Binding-site contacts:
Ligand atom C4 contacts residue GLU235 of chain 1.A at 3.7 Å.
Ligand atom C3 contacts residue ARG313 of chain 1.A at 3.8 Å.
Ligand atom O6 contacts residue GLU235 of chain 1.A at 3.5 Å.
Ligand atom C6 contacts residue HIS71 of chain 1.A at 4.0 Å.
Ligand atom C4 contacts residue ARG313 of chain 1.A at 3.5 Å.
Ligand atom C8 contacts residue TYR236 of chain 1.A at 3.7 Å (hydrophobic).
Ligand atom O4 contacts residue GLU235 of chain 1.A at 3.4 Å (salt-bridge).
Ligand atom C5 contacts residue ASN597 of chain 2.A at 3.6 Å.
Ligand atom O5 contacts residue HIS71 of chain 1.A at 3.5 Å.
Ligand atom O7 contacts residue GLN699 of chain 2.A at 3.4 Å.
Ligand atom C7 contacts residue SER593 of chain 2.A at 3.8 Å.
Ligand atom C8 contacts residue ALA594 of chain 2.A at 3.7 Å (hydrophobic).
Ligand atom C7 contacts residue ASN597 of chain 2.A at 3.8 Å.
Ligand atom C1 contacts residue SER593 of chain 2.A at 3.6 Å.
Ligand atom C3 contacts residue ASN597 of chain 2.A at 3.8 Å.
Ligand atom C1 contacts residue GLU235 of chain 1.A at 3.8 Å.
Ligand atom C5 contacts residue GLU235 of chain 1.A at 3.6 Å.
Ligand atom C8 contacts residue SER590 of chain 2.A at 3.5 Å.
Ligand atom C2 contacts residue GLU235 of chain 1.A at 3.1 Å.
Ligand atom C7 contacts residue GLN699 of chain 2.A at 3.4 Å.
Ligand atom C2 contacts residue ARG313 of chain 1.A at 3.8 Å.
Ligand atom O4 contacts residue ARG313 of chain 1.A at 4.0 Å.
Ligand atom C1 contacts residue GLN699 of chain 2.A at 3.9 Å.
Ligand atom C3 contacts residue ARG313 of chain 1.A at 3.7 Å.
Ligand atom C1 contacts residue ASN597 of chain 2.A at 1.4 Å.
Ligand atom O3 contacts residue GLU235 of chain 1.A at 3.5 Å (salt-bridge).
Ligand atom O4 contacts residue GLU235 of chain 1.A at 3.2 Å (salt-bridge).
Ligand atom O2 contacts residue ARG313 of chain 1.A at 3.3 Å (salt-bridge).
Ligand atom C2 contacts residue ASN597 of chain 2.A at 2.5 Å.
Ligand atom N2 contacts residue GLN699 of chain 2.A at 3.6 Å (h-bond).
Ligand atom C8 contacts residue SER593 of chain 2.A at 3.9 Å.
Ligand atom N2 contacts residue ASN597 of chain 2.A at 2.9 Å (h-bond).
Ligand atom N2 contacts residue SER593 of chain 2.A at 2.9 Å (h-bond).
Ligand atom O3 contacts residue ARG313 of chain 1.A at 3.0 Å (salt-bridge).
Ligand atom O5 contacts residue ASN597 of chain 2.A at 2.3 Å (h-bond).
Ligand atom O2 contacts residue GLU235 of chain 1.A at 2.2 Å (salt-bridge).
Ligand atom C3 contacts residue GLU235 of chain 1.A at 3.6 Å.
Ligand atom O2 contacts residue HIS71 of chain 1.A at 3.0 Å (h-bond).
Ligand atom C2 contacts residue SER593 of chain 2.A at 3.7 Å.
Ligand atom C2 contacts residue GLN699 of chain 2.A at 3.8 Å.

A protein and the small-molecule ligand that binds it are described below.
Small molecule (SMILES): CC(=O)N[C@H]1[C@H](O[C@H]2[C@H](O)[C@@H](NC(C)=O)CO[C@@H]2CO)O[C@H](CO)[C@@H](O[C@@H]2O[C@H](CO)[C@@H](O)[C@H](O[C@H]3O[C@H](CO)[C@@H](O)[C@H](O)[C@@H]3O)[C@@H]2O)[C@@H]1O

Sequence of chain 2.A:
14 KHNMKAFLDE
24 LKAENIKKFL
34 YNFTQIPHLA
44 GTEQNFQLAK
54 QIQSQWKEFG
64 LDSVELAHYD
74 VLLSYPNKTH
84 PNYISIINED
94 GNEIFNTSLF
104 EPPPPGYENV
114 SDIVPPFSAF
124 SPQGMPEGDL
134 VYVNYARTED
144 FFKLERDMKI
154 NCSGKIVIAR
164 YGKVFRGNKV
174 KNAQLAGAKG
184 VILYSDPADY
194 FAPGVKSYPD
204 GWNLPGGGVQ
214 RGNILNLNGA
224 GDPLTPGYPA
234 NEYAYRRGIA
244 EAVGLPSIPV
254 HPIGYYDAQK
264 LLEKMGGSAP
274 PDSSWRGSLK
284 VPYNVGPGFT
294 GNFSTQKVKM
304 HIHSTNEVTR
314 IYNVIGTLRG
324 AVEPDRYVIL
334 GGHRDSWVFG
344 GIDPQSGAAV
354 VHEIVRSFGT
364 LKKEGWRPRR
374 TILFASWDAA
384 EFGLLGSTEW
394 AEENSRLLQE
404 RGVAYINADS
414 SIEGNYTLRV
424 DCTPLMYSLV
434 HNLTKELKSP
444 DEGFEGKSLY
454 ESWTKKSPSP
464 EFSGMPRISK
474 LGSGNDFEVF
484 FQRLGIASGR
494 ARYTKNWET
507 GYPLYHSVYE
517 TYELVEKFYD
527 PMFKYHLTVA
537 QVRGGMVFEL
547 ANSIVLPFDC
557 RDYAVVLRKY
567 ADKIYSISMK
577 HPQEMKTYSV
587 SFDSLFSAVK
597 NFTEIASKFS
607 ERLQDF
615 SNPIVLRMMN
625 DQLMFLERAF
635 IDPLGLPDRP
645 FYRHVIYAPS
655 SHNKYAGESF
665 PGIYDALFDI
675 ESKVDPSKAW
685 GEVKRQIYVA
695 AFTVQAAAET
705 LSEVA

Sequence of chain 1.A:
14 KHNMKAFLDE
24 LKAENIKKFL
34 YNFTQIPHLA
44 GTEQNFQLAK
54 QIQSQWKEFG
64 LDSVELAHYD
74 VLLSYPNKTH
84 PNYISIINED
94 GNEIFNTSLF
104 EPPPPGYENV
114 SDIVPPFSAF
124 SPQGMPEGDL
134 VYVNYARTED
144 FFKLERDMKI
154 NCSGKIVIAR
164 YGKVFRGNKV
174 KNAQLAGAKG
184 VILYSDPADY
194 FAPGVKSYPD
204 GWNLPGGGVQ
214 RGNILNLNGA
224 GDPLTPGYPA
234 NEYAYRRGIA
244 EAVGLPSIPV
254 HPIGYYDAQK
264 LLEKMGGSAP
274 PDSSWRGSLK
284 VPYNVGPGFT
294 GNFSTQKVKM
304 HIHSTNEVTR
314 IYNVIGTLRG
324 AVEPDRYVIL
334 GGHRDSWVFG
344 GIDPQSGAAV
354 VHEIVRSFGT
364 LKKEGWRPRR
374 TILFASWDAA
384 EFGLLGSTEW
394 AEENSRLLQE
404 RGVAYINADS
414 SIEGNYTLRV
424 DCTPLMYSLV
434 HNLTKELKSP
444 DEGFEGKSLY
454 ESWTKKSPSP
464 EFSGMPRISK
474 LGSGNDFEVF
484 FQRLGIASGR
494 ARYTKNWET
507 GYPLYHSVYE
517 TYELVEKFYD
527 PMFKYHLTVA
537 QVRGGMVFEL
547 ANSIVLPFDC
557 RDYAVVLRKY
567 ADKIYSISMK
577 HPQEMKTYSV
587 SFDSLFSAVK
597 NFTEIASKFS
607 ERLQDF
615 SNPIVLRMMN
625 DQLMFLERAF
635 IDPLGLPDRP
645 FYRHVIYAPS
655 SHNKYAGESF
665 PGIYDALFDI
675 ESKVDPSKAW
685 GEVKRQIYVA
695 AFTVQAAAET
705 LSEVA